Sequence of chain 1.D:
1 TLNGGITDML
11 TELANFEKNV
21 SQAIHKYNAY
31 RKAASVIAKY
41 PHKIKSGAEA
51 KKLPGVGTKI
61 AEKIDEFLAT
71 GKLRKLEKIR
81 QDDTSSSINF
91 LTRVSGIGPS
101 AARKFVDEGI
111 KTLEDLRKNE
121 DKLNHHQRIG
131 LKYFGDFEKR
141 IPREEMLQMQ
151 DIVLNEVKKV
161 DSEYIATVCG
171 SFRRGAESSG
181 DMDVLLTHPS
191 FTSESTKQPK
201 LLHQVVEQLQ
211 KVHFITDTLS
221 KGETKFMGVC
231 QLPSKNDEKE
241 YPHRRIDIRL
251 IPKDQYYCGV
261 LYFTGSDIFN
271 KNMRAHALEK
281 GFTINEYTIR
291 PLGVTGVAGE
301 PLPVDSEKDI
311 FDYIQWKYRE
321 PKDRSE

This small molecule binds to this protein.
Small molecule (SMILES): Cc1cn([C@H]2C[C@H](O[P](=O)(O)OC[C@H]3O[C@@H](n4ccc(N)nc4=O)C[C@@H]3O[P](=O)(O)OC[C@H]3O[C@@H](n4cnc5c(=O)nc(N)[nH]c54)C[C@@H]3O[P](=O)(O)OC[C@H]3O[C@@H](n4cnc5c(=O)nc(N)[nH]c54)C[C@@H]3O)[C@@H](CO[P](=O)(O)O[C@H]3C[C@H](n4cnc5c(=O)nc(N)[nH]c54)O[C@@H]3COP(=O)(O)O)O2)c(=O)[nH]c1=O

Binding-site contacts:
Ligand atom P contacts residue GLY55 of chain 1.D at 3.9 Å.
Ligand atom O3' contacts residue GLY55 of chain 1.D at 3.5 Å.
Ligand atom P contacts residue VAL56 of chain 1.D at 3.9 Å.
Ligand atom P contacts residue NA1 of chain 1.H at 3.7 Å.
Ligand atom C4' contacts residue GLY55 of chain 1.D at 3.3 Å.
Ligand atom OP1 contacts residue ILE60 of chain 1.D at 2.9 Å (h-bond).
Ligand atom OP1 contacts residue PRO54 of chain 1.D at 3.8 Å.
Ligand atom OP1 contacts residue VAL56 of chain 1.D at 3.5 Å (h-bond).
Ligand atom OP1 contacts residue LEU53 of chain 1.D at 3.7 Å.
Ligand atom OP1 contacts residue NA1 of chain 1.H at 2.6 Å (h-bond).
Ligand atom C5' contacts residue GLY57 of chain 1.D at 3.5 Å.
Ligand atom C3' contacts residue GLY57 of chain 1.D at 3.8 Å.
Ligand atom OP2 contacts residue LYS26 of chain 1.D at 3.7 Å.
Ligand atom O3' contacts residue VAL56 of chain 1.D at 4.0 Å.
Ligand atom OP3 contacts residue LYS26 of chain 1.D at 2.6 Å (salt-bridge).
Ligand atom C3' contacts residue LYS59 of chain 1.D at 3.9 Å.
Ligand atom O4' contacts residue ALA29 of chain 1.D at 3.6 Å.
Ligand atom C5' contacts residue GLY55 of chain 1.D at 3.2 Å.
Ligand atom C3' contacts residue GLY55 of chain 1.D at 4.0 Å.
Ligand atom P contacts residue ILE60 of chain 1.D at 3.9 Å.
Ligand atom P contacts residue LYS26 of chain 1.D at 3.6 Å.
Ligand atom OP2 contacts residue GLY57 of chain 1.D at 3.6 Å.
Ligand atom P contacts residue LYS59 of chain 1.D at 3.5 Å.
Ligand atom P contacts residue GLY57 of chain 1.D at 3.7 Å.
Ligand atom OP2 contacts residue THR58 of chain 1.D at 3.8 Å.
Ligand atom OP1 contacts residue LYS59 of chain 1.D at 2.7 Å (salt-bridge).
Ligand atom O5' contacts residue GLY57 of chain 1.D at 3.5 Å.
Ligand atom OP1 contacts residue LYS59 of chain 1.D at 3.6 Å (salt-bridge).
Ligand atom OP1 contacts residue THR58 of chain 1.D at 3.6 Å.
Ligand atom C5' contacts residue TYR30 of chain 1.D at 3.4 Å (hydrophobic).
Ligand atom OP1 contacts residue GLY57 of chain 1.D at 2.9 Å (h-bond).
Ligand atom OP2 contacts residue NA1 of chain 1.H at 3.9 Å.
Ligand atom P contacts residue LYS59 of chain 1.D at 3.9 Å.
Ligand atom N3 contacts residue ALA29 of chain 1.D at 3.6 Å.
Ligand atom OP1 contacts residue GLY55 of chain 1.D at 2.9 Å (h-bond).
Ligand atom N7 contacts residue LYS26 of chain 1.D at 4.0 Å.
Ligand atom OP2 contacts residue LYS59 of chain 1.D at 3.3 Å (salt-bridge).
Ligand atom O3' contacts residue ILE60 of chain 1.D at 3.5 Å.
Ligand atom OP2 contacts residue VAL56 of chain 1.D at 3.7 Å.
Ligand atom OP2 contacts residue LYS59 of chain 1.D at 3.2 Å.